Sequence of chain 2.A:
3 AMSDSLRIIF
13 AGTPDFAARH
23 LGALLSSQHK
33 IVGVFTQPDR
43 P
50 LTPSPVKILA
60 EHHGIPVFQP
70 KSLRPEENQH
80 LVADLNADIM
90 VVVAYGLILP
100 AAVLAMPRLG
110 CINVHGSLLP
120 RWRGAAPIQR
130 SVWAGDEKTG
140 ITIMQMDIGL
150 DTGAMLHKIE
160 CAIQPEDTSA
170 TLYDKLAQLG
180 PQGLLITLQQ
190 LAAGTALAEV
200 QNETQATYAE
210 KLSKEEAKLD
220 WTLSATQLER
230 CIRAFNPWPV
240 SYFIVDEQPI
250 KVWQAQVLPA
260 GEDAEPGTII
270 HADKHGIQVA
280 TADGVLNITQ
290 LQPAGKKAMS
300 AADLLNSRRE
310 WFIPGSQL

Binding-site contacts:
Ligand atom CD' contacts residue GLU165 of chain 2.A at 4.1 Å.
Ligand atom O2' contacts residue GLN253 of chain 2.A at 3.7 Å.
Ligand atom CA' contacts residue GLU165 of chain 2.A at 3.6 Å.
Ligand atom O2' contacts residue GLU228 of chain 2.A at 4.4 Å.
Ligand atom CB' contacts residue GLU165 of chain 2.A at 3.7 Å.
Ligand atom O2' contacts residue ARG232 of chain 2.A at 3.2 Å.
Ligand atom CA' contacts residue GLN253 of chain 2.A at 4.3 Å.
Ligand atom CB' contacts residue TRP252 of chain 2.A at 3.7 Å (hydrophobic).
Ligand atom CD' contacts residue THR167 of chain 2.A at 4.2 Å.
Ligand atom O2' contacts residue TRP252 of chain 2.A at 2.9 Å (h-bond).
Ligand atom CA' contacts residue THR167 of chain 2.A at 4.0 Å.
Ligand atom CB' contacts residue GLN253 of chain 2.A at 3.7 Å.
Ligand atom OC' contacts residue TRS1 of chain 2.C at 4.0 Å.
Ligand atom O2' contacts residue TRS1 of chain 2.C at 2.7 Å (h-bond).
Ligand atom OC' contacts residue GLU165 of chain 2.A at 3.1 Å (salt-bridge).
Ligand atom CB' contacts residue THR167 of chain 2.A at 3.8 Å.
Ligand atom O2' contacts residue ILE231 of chain 2.A at 3.6 Å.
Ligand atom OC' contacts residue THR167 of chain 2.A at 3.7 Å.
Ligand atom CA' contacts residue TRP252 of chain 2.A at 3.9 Å (hydrophobic).
Ligand atom CA' contacts residue ARG232 of chain 2.A at 3.1 Å.
Ligand atom CD' contacts residue GLN253 of chain 2.A at 4.5 Å.
Ligand atom CB' contacts residue TRS1 of chain 2.C at 3.4 Å.
Ligand atom CA' contacts residue TRS1 of chain 2.C at 2.8 Å.

The protein below binds the small molecule below.
Small molecule (SMILES): COCC[O-]